Sequence of chain 2.A:
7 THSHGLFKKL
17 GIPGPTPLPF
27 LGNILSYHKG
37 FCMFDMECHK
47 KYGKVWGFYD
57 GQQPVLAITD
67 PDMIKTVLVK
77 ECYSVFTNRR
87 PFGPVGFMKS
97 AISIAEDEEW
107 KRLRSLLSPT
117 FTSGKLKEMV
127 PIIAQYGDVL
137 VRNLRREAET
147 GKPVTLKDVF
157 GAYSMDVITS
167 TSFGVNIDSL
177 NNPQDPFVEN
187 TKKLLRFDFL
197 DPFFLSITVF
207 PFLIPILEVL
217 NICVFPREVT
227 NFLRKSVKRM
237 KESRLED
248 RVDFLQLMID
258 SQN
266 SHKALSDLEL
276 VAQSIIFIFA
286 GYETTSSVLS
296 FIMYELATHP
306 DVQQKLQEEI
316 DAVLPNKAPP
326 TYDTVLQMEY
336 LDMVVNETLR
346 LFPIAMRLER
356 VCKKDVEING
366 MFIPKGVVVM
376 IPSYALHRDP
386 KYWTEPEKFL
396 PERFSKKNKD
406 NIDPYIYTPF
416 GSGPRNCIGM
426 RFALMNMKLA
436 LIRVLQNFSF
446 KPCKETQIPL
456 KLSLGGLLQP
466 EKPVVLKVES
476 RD

Binding-site contacts:
Ligand atom S07 contacts residue ARG85 of chain 2.A at 3.4 Å.
Ligand atom C28 contacts residue PHE284 of chain 2.A at 3.5 Å (hydrophobic).
Ligand atom C02 contacts residue PHE284 of chain 2.A at 3.4 Å (hydrophobic).
Ligand atom C31 contacts residue ALA285 of chain 2.A at 3.8 Å (hydrophobic).
Ligand atom C34 contacts residue ALA285 of chain 2.A at 4.0 Å (hydrophobic).
Ligand atom C18 contacts residue GLU354 of chain 2.A at 3.3 Å.
Ligand atom C37 contacts residue HEM1 of chain 2.B at 3.0 Å.
Ligand atom C27 contacts residue ALA350 of chain 2.A at 3.6 Å (hydrophobic).
Ligand atom C19 contacts residue GLU354 of chain 2.A at 3.6 Å.
Ligand atom O29 contacts residue SER99 of chain 2.A at 2.4 Å (h-bond).
Ligand atom C32 contacts residue ALA285 of chain 2.A at 3.4 Å (hydrophobic).
Ligand atom C35 contacts residue THR289 of chain 2.A at 3.9 Å.
Ligand atom C33 contacts residue ALA285 of chain 2.A at 3.6 Å (hydrophobic).
Ligand atom O29 contacts residue ILE281 of chain 2.A at 3.6 Å.
Ligand atom C03 contacts residue PHE195 of chain 2.A at 3.1 Å (hydrophobic).
Ligand atom N36 contacts residue HEM1 of chain 2.B at 2.3 Å.
Ligand atom O29 contacts residue PHE284 of chain 2.A at 4.0 Å.
Ligand atom C17 contacts residue PHE195 of chain 2.A at 3.5 Å (hydrophobic).
Ligand atom N36 contacts residue ALA285 of chain 2.A at 3.8 Å.
Ligand atom N13 contacts residue ARG352 of chain 2.A at 2.7 Å (salt-bridge).
Ligand atom C34 contacts residue THR289 of chain 2.A at 3.6 Å.
Ligand atom C26 contacts residue THR289 of chain 2.A at 3.7 Å.
Ligand atom C01 contacts residue PHE284 of chain 2.A at 3.4 Å (hydrophobic).
Ligand atom O22 contacts residue HEM1 of chain 2.B at 3.7 Å.
Ligand atom C14 contacts residue ARG352 of chain 2.A at 3.8 Å.
Ligand atom C37 contacts residue ALA285 of chain 2.A at 3.4 Å (hydrophobic).
Ligand atom C16 contacts residue PHE195 of chain 2.A at 3.5 Å (hydrophobic).
Ligand atom C35 contacts residue HEM1 of chain 2.B at 3.1 Å.
Ligand atom C27 contacts residue ARG192 of chain 2.A at 3.5 Å.
Ligand atom C25 contacts residue ARG192 of chain 2.A at 3.5 Å.
Ligand atom C02 contacts residue PHE193 of chain 2.A at 3.8 Å (hydrophobic).
Ligand atom O22 contacts residue ALA350 of chain 2.A at 3.4 Å.
Ligand atom C28 contacts residue SER99 of chain 2.A at 3.4 Å.
Ligand atom C12 contacts residue ARG352 of chain 2.A at 3.7 Å.
Ligand atom N13 contacts residue ALA350 of chain 2.A at 3.6 Å.
Ligand atom C27 contacts residue ILE349 of chain 2.A at 3.2 Å (hydrophobic).
Ligand atom N04 contacts residue PHE284 of chain 2.A at 3.4 Å.
Ligand atom C26 contacts residue ILE349 of chain 2.A at 3.7 Å (hydrophobic).
Ligand atom N30 contacts residue PHE284 of chain 2.A at 3.4 Å.
Ligand atom C31 contacts residue PHE284 of chain 2.A at 3.6 Å (hydrophobic).

This small molecule binds to this protein.
Small molecule (SMILES): CC(C)N[C@@H](CSC[C@H](Cc1c[nH]c2ccccc12)NC(=O)OC(C)(C)C)C(=O)NCc1cccnc1